This protein binds this small molecule.
Small molecule (SMILES): Cc1nc2[nH]c(=S)[nH]c(=O)c2nc1C

Sequence of chain 1.A:
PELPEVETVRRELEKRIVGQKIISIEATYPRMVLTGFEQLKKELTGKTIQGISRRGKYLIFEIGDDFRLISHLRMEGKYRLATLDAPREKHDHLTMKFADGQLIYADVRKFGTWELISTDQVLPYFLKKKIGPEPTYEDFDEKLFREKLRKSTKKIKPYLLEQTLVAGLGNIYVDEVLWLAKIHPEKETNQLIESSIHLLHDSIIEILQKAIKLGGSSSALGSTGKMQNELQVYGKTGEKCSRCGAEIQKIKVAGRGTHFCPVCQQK

Binding-site contacts:
Ligand atom N3 contacts residue LEU161 of chain 1.A at 3.3 Å (h-bond).
Ligand atom C7 contacts residue LEU161 of chain 1.A at 4.5 Å (hydrophobic).
Ligand atom CAK contacts residue GLU162 of chain 1.A at 3.9 Å.
Ligand atom N5 contacts residue LEU161 of chain 1.A at 4.0 Å.
Ligand atom N8 contacts residue LEU161 of chain 1.A at 3.7 Å.
Ligand atom C4 contacts residue LEU161 of chain 1.A at 3.4 Å (hydrophobic).
Ligand atom C7 contacts residue GLU162 of chain 1.A at 3.4 Å.
Ligand atom S2 contacts residue ARG260 of chain 1.A at 3.4 Å (salt-bridge).
Ligand atom C7 contacts residue GLN163 of chain 1.A at 4.3 Å.
Ligand atom CAL contacts residue GLU162 of chain 1.A at 3.6 Å.
Ligand atom S2 contacts residue LYS57 of chain 1.A at 3.9 Å.
Ligand atom C4A contacts residue GLU162 of chain 1.A at 3.8 Å.
Ligand atom N8 contacts residue GLU162 of chain 1.A at 3.9 Å.
Ligand atom N1 contacts residue LEU161 of chain 1.A at 3.0 Å (h-bond).
Ligand atom CAL contacts residue GLN163 of chain 1.A at 4.4 Å.
Ligand atom O4 contacts residue GLU162 of chain 1.A at 4.4 Å.
Ligand atom C2 contacts residue LEU161 of chain 1.A at 3.1 Å (hydrophobic).
Ligand atom C4A contacts residue LEU161 of chain 1.A at 3.2 Å (hydrophobic).
Ligand atom N5 contacts residue GLU162 of chain 1.A at 3.6 Å.
Ligand atom O4 contacts residue LEU161 of chain 1.A at 4.3 Å.
Ligand atom C8A contacts residue LEU161 of chain 1.A at 3.0 Å (hydrophobic).
Ligand atom N3 contacts residue ARG260 of chain 1.A at 4.2 Å.
Ligand atom S2 contacts residue LEU161 of chain 1.A at 4.0 Å.
Ligand atom C6 contacts residue GLU162 of chain 1.A at 3.5 Å.
Ligand atom C2 contacts residue ARG260 of chain 1.A at 4.3 Å.
Ligand atom C8A contacts residue GLN163 of chain 1.A at 4.2 Å.
Ligand atom C8A contacts residue GLU162 of chain 1.A at 4.2 Å.
Ligand atom C4 contacts residue GLU162 of chain 1.A at 4.3 Å.
Ligand atom N1 contacts residue GLN163 of chain 1.A at 4.3 Å.
Ligand atom N8 contacts residue GLN163 of chain 1.A at 3.7 Å.